Sequence of chain 1.D:
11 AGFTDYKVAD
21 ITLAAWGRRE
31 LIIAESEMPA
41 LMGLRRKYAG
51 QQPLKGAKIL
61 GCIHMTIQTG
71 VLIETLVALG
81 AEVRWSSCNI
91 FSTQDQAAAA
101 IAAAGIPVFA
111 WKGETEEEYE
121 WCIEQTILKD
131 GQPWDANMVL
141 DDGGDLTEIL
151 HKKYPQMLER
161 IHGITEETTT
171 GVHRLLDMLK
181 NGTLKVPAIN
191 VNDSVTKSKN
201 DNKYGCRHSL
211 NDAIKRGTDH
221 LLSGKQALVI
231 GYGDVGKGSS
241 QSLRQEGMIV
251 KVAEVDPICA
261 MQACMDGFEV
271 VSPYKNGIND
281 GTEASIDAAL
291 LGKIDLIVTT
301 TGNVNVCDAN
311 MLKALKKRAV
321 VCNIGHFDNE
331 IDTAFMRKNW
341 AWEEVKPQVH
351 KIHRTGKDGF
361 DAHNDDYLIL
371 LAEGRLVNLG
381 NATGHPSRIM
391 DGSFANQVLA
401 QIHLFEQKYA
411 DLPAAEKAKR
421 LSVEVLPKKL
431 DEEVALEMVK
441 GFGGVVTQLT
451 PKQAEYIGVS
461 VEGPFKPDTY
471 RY

A protein and the small-molecule ligand that binds it are described below.
Small molecule (SMILES): Oc1ccc(-c2ccccn2)cc1

Binding-site contacts:
Ligand atom N13 contacts residue LEU430 of chain 1.D at 3.8 Å.
Ligand atom C03 contacts residue PRO427 of chain 1.D at 3.5 Å (hydrophobic).
Ligand atom C09 contacts residue LEU399 of chain 1.D at 3.4 Å (hydrophobic).
Ligand atom C03 contacts residue HIS403 of chain 1.D at 3.2 Å.
Ligand atom C04 contacts residue LEU430 of chain 1.D at 3.5 Å (hydrophobic).
Ligand atom C07 contacts residue PRO427 of chain 1.D at 3.9 Å (hydrophobic).
Ligand atom C06 contacts residue HIS403 of chain 1.D at 3.4 Å.
Ligand atom C07 contacts residue HIS403 of chain 1.D at 3.3 Å.
Ligand atom C02 contacts residue PRO427 of chain 1.D at 3.5 Å (hydrophobic).
Ligand atom C09 contacts residue LEU430 of chain 1.D at 3.9 Å (hydrophobic).
Ligand atom C08 contacts residue LEU430 of chain 1.D at 3.5 Å (hydrophobic).
Ligand atom C12 contacts residue LEU430 of chain 1.D at 4.3 Å (hydrophobic).
Ligand atom C11 contacts residue TYR48 of chain 1.D at 3.4 Å (hydrophobic).
Ligand atom C03 contacts residue LEU426 of chain 1.D at 3.7 Å (hydrophobic).
Ligand atom C10 contacts residue LEU399 of chain 1.D at 3.8 Å (hydrophobic).
Ligand atom O01 contacts residue PRO427 of chain 1.D at 3.6 Å.
Ligand atom C05 contacts residue LEU430 of chain 1.D at 3.5 Å (hydrophobic).
Ligand atom C02 contacts residue HIS403 of chain 1.D at 3.3 Å.
Ligand atom C04 contacts residue LEU426 of chain 1.D at 3.9 Å (hydrophobic).
Ligand atom C10 contacts residue TYR48 of chain 1.D at 4.4 Å (hydrophobic).
Ligand atom C04 contacts residue HIS403 of chain 1.D at 3.3 Å.
Ligand atom C05 contacts residue HIS403 of chain 1.D at 3.6 Å.
Ligand atom C08 contacts residue HIS403 of chain 1.D at 4.3 Å.
Ligand atom C10 contacts residue ILE402 of chain 1.D at 3.9 Å (hydrophobic).
Ligand atom C04 contacts residue PRO427 of chain 1.D at 4.1 Å (hydrophobic).
Ligand atom C11 contacts residue LEU399 of chain 1.D at 4.2 Å (hydrophobic).
Ligand atom C06 contacts residue LEU430 of chain 1.D at 4.3 Å (hydrophobic).
Ligand atom C09 contacts residue HIS403 of chain 1.D at 3.9 Å.
Ligand atom C06 contacts residue PRO427 of chain 1.D at 4.5 Å (hydrophobic).
Ligand atom O01 contacts residue HIS403 of chain 1.D at 3.3 Å (h-bond).
Ligand atom C12 contacts residue TYR48 of chain 1.D at 4.2 Å (hydrophobic).
Ligand atom C04 contacts residue LEU399 of chain 1.D at 4.3 Å (hydrophobic).
Ligand atom C03 contacts residue LEU430 of chain 1.D at 4.2 Å (hydrophobic).